Binding-site contacts:
Ligand atom C1 contacts residue ASN47 of chain 1.A at 4.1 Å.
Ligand atom N2 contacts residue GLU44 of chain 1.A at 4.4 Å.
Ligand atom C11 contacts residue GLU44 of chain 1.A at 3.6 Å.
Ligand atom N1 contacts residue VAL51 of chain 1.A at 4.0 Å.
Ligand atom C6 contacts residue GLU44 of chain 1.A at 4.2 Å.
Ligand atom N contacts residue LEU48 of chain 1.A at 3.4 Å.
Ligand atom O contacts residue ASN47 of chain 1.A at 3.3 Å.
Ligand atom C contacts residue ASN47 of chain 1.A at 3.5 Å.
Ligand atom C7 contacts residue GLU44 of chain 1.A at 4.3 Å.
Ligand atom N1 contacts residue GLU19 of chain 1.A at 2.9 Å (salt-bridge).
Ligand atom C8 contacts residue GLU44 of chain 1.A at 3.8 Å.
Ligand atom N contacts residue GLU19 of chain 1.A at 2.8 Å (salt-bridge).
Ligand atom C5 contacts residue GLU44 of chain 1.A at 4.1 Å.
Ligand atom C10 contacts residue GLU44 of chain 1.A at 4.0 Å.
Ligand atom C2 contacts residue ASN47 of chain 1.A at 4.1 Å.
Ligand atom C4 contacts residue GLU19 of chain 1.A at 3.6 Å.
Ligand atom S contacts residue ASN47 of chain 1.A at 3.7 Å.
Ligand atom C9 contacts residue GLU44 of chain 1.A at 3.2 Å.
Ligand atom C4 contacts residue LEU48 of chain 1.A at 4.0 Å (hydrophobic).

Sequence of chain 1.A:
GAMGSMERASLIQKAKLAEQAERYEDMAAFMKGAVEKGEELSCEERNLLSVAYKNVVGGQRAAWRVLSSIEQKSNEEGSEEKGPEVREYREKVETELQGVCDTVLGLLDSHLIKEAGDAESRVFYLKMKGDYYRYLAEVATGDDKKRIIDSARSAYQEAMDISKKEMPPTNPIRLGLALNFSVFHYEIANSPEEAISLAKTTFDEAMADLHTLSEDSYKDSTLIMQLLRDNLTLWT

This protein binds this small molecule.
Small molecule (SMILES): [H]/N=C(/N)c1cc2c(C[C@H](C)CN)ccc(OC)c2s1